Sequence of chain 1.G:
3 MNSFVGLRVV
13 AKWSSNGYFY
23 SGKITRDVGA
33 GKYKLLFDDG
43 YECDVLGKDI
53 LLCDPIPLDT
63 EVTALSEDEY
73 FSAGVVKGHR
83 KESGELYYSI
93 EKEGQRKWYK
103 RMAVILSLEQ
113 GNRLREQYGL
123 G

This small molecule binds to this protein.
Small molecule (SMILES): CC(C)c1cccc(C(=O)NCCCNC(C)(C)C)c1

Sequence of chain 1.H:
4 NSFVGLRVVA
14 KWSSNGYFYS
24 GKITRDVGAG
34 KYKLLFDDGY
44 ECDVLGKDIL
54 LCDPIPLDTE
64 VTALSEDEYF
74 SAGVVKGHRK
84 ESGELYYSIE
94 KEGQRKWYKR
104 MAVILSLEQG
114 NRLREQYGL

Binding-site contacts:
Ligand atom N2 contacts residue ASP41 of chain 1.H at 3.3 Å (salt-bridge).
Ligand atom C5 contacts residue ASP41 of chain 1.G at 3.5 Å.
Ligand atom C4 contacts residue ASP41 of chain 1.G at 3.9 Å.
Ligand atom C13 contacts residue ASP41 of chain 1.H at 3.9 Å.
Ligand atom C3 contacts residue MET104 of chain 1.G at 3.8 Å (hydrophobic).
Ligand atom C15 contacts residue TRP15 of chain 1.H at 3.0 Å (hydrophobic).
Ligand atom C5 contacts residue ASP41 of chain 1.H at 3.7 Å.
Ligand atom C11 contacts residue TYR22 of chain 1.G at 3.7 Å (hydrophobic).
Ligand atom C8 contacts residue TYR22 of chain 1.H at 3.9 Å (hydrophobic).
Ligand atom C11 contacts residue ASP41 of chain 1.H at 3.9 Å.
Ligand atom N1 contacts residue TYR22 of chain 1.G at 3.6 Å.
Ligand atom C14 contacts residue ASP41 of chain 1.H at 3.8 Å.
Ligand atom C15 contacts residue ASP41 of chain 1.G at 3.2 Å.
Ligand atom C6 contacts residue ASP41 of chain 1.G at 3.9 Å.
Ligand atom N1 contacts residue ASP41 of chain 1.G at 3.9 Å.
Ligand atom C11 contacts residue TRP15 of chain 1.G at 3.8 Å (hydrophobic).
Ligand atom C13 contacts residue TRP15 of chain 1.G at 3.8 Å (hydrophobic).
Ligand atom C8 contacts residue MET104 of chain 1.H at 2.9 Å (hydrophobic).
Ligand atom C9 contacts residue ASP41 of chain 1.H at 3.6 Å.
Ligand atom C10 contacts residue TYR22 of chain 1.G at 3.6 Å (hydrophobic).
Ligand atom C14 contacts residue ASP41 of chain 1.G at 3.3 Å.
Ligand atom O1 contacts residue SER23 of chain 1.G at 3.9 Å.
Ligand atom C2 contacts residue MET104 of chain 1.G at 3.4 Å (hydrophobic).
Ligand atom C16 contacts residue TYR43 of chain 1.H at 3.4 Å (hydrophobic).
Ligand atom C13 contacts residue ASP41 of chain 1.G at 3.3 Å.
Ligand atom C17 contacts residue ASP41 of chain 1.G at 3.6 Å.
Ligand atom N1 contacts residue ASP41 of chain 1.H at 3.1 Å (salt-bridge).
Ligand atom C10 contacts residue ASP41 of chain 1.H at 4.0 Å.
Ligand atom C12 contacts residue ASP41 of chain 1.G at 3.3 Å.
Ligand atom C3 contacts residue MET104 of chain 1.H at 3.7 Å (hydrophobic).
Ligand atom C17 contacts residue ASP41 of chain 1.H at 3.8 Å.
Ligand atom N2 contacts residue ASP41 of chain 1.G at 2.6 Å (salt-bridge).
Ligand atom C12 contacts residue PHE39 of chain 1.G at 3.9 Å (hydrophobic).
Ligand atom O1 contacts residue PHE39 of chain 1.G at 3.8 Å.
Ligand atom O1 contacts residue TYR22 of chain 1.G at 3.2 Å.
Ligand atom C16 contacts residue ASP41 of chain 1.H at 3.7 Å.
Ligand atom C11 contacts residue PHE39 of chain 1.G at 3.9 Å (hydrophobic).
Ligand atom C4 contacts residue ASP41 of chain 1.H at 3.8 Å.
Ligand atom C12 contacts residue TRP15 of chain 1.G at 3.8 Å (hydrophobic).
Ligand atom C1 contacts residue MET104 of chain 1.G at 3.5 Å (hydrophobic).